Sequence of chain 30.F:
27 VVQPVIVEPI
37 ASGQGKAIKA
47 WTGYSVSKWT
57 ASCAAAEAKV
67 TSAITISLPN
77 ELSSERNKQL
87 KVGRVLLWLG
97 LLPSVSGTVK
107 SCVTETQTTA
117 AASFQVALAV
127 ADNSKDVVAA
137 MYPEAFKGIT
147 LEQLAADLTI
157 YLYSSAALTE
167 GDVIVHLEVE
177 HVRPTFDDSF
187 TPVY

This protein binds this small molecule.
Small molecule (SMILES): Nc1ncnc2c1ncn2[C@@H]1O[C@H](COP(=O)=O)[C@@H](O[P](=O)(O)OC[C@H]2O[C@@H](n3ccc(=O)[nH]c3=O)[C@H](O)[C@@H]2O)[C@H]1O

Binding-site contacts:
Ligand atom C8 contacts residue LYS143 of chain 44.E at 2.8 Å.
Ligand atom C1' contacts residue TRP47 of chain 44.E at 4.3 Å (hydrophobic).
Ligand atom OP1 contacts residue LYS45 of chain 30.F at 4.3 Å.
Ligand atom N9 contacts residue LYS143 of chain 44.E at 3.8 Å.
Ligand atom C8 contacts residue TRP47 of chain 44.E at 4.0 Å (hydrophobic).
Ligand atom N7 contacts residue TRP47 of chain 44.E at 4.0 Å.
Ligand atom C1' contacts residue LYS143 of chain 44.E at 4.0 Å.
Ligand atom C2' contacts residue GLU140 of chain 44.E at 3.5 Å.
Ligand atom O4' contacts residue TRP47 of chain 44.E at 4.0 Å.
Ligand atom N6 contacts residue TRP47 of chain 44.E at 4.2 Å.
Ligand atom O2' contacts residue GLU140 of chain 44.E at 3.0 Å (salt-bridge).
Ligand atom N1 contacts residue TRP47 of chain 44.E at 3.8 Å.
Ligand atom N9 contacts residue TRP47 of chain 44.E at 4.0 Å.
Ligand atom O4' contacts residue LYS143 of chain 44.E at 4.2 Å.
Ligand atom C2 contacts residue TRP47 of chain 44.E at 3.8 Å (hydrophobic).
Ligand atom N3 contacts residue TRP47 of chain 44.E at 3.9 Å.
Ligand atom C5 contacts residue TRP47 of chain 44.E at 4.0 Å (hydrophobic).
Ligand atom C4 contacts residue TRP47 of chain 44.E at 3.9 Å (hydrophobic).
Ligand atom N9 contacts residue GLU140 of chain 44.E at 4.1 Å.
Ligand atom O4' contacts residue GLU140 of chain 44.E at 4.1 Å.
Ligand atom C8 contacts residue GLU140 of chain 44.E at 4.1 Å.
Ligand atom C6 contacts residue TRP47 of chain 44.E at 3.9 Å (hydrophobic).
Ligand atom C2' contacts residue LYS143 of chain 44.E at 4.5 Å.
Ligand atom C1' contacts residue GLU140 of chain 44.E at 3.2 Å.
Ligand atom N7 contacts residue LYS143 of chain 44.E at 3.7 Å.

Sequence of chain 44.E:
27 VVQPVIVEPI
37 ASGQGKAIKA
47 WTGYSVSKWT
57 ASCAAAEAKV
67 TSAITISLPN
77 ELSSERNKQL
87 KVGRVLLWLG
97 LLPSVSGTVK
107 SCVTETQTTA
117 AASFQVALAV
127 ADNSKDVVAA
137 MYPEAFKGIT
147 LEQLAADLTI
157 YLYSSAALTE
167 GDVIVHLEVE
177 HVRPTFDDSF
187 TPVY